This protein binds this small molecule.
Small molecule (SMILES): Nc1ncnc2c1ncn2[C@@H]1O[C@H](CO[P](=O)(O)O[P](=O)(O)NP(=O)(O)O)[C@@H](O)[C@H]1O

Binding-site contacts:
Ligand atom PA contacts residue ASP205 of chain 1.A at 3.6 Å.
Ligand atom O1B contacts residue GLY49 of chain 1.A at 3.0 Å (h-bond).
Ligand atom N6 contacts residue PHE115 of chain 1.A at 3.8 Å.
Ligand atom O2B contacts residue PHE48 of chain 1.A at 3.8 Å.
Ligand atom O1G contacts residue ASP205 of chain 1.A at 2.7 Å (salt-bridge).
Ligand atom PB contacts residue ASP205 of chain 1.A at 3.8 Å.
Ligand atom C6 contacts residue LEU169 of chain 1.A at 3.8 Å (hydrophobic).
Ligand atom O2B contacts residue LYS66 of chain 1.A at 2.8 Å (salt-bridge).
Ligand atom O4' contacts residue GLY44 of chain 1.A at 3.5 Å (h-bond).
Ligand atom N6 contacts residue GLU116 of chain 1.A at 2.8 Å (salt-bridge).
Ligand atom N6 contacts residue LEU118 of chain 1.A at 3.6 Å.
Ligand atom C6 contacts residue GLU116 of chain 1.A at 3.7 Å.
Ligand atom PA contacts residue LYS66 of chain 1.A at 3.8 Å.
Ligand atom C4 contacts residue LEU169 of chain 1.A at 3.7 Å (hydrophobic).
Ligand atom O1A contacts residue LYS66 of chain 1.A at 2.7 Å (salt-bridge).
Ligand atom O1A contacts residue ASP205 of chain 1.A at 3.5 Å (salt-bridge).
Ligand atom O2G contacts residue THR47 of chain 1.A at 2.8 Å (h-bond).
Ligand atom C5' contacts residue GLY46 of chain 1.A at 3.6 Å.
Ligand atom O2G contacts residue PHE48 of chain 1.A at 3.2 Å.
Ligand atom O1B contacts residue GLY46 of chain 1.A at 3.3 Å.
Ligand atom N9 contacts residue VAL51 of chain 1.A at 3.8 Å.
Ligand atom C2 contacts residue MET43 of chain 1.A at 3.6 Å (hydrophobic).
Ligand atom C5 contacts residue LEU169 of chain 1.A at 3.6 Å (hydrophobic).
Ligand atom O1B contacts residue THR47 of chain 1.A at 3.2 Å (h-bond).
Ligand atom C2 contacts residue LEU118 of chain 1.A at 3.3 Å (hydrophobic).
Ligand atom O2A contacts residue ASP205 of chain 1.A at 3.0 Å (salt-bridge).
Ligand atom O4' contacts residue VAL51 of chain 1.A at 3.3 Å.
Ligand atom N6 contacts residue ALA64 of chain 1.A at 3.7 Å.
Ligand atom O3A contacts residue LYS66 of chain 1.A at 3.6 Å.
Ligand atom O3G contacts residue GLY46 of chain 1.A at 3.4 Å.
Ligand atom N3B contacts residue ASP205 of chain 1.A at 2.7 Å (salt-bridge).
Ligand atom C8 contacts residue ILE204 of chain 1.A at 3.8 Å (hydrophobic).
Ligand atom O1B contacts residue PHE48 of chain 1.A at 2.9 Å (h-bond).
Ligand atom N1 contacts residue LEU118 of chain 1.A at 3.0 Å (h-bond).
Ligand atom N3B contacts residue PHE48 of chain 1.A at 3.7 Å.
Ligand atom C6 contacts residue ALA64 of chain 1.A at 3.7 Å (hydrophobic).
Ligand atom PG contacts residue ASP205 of chain 1.A at 3.6 Å.
Ligand atom C4' contacts residue ASP45 of chain 1.A at 3.9 Å.
Ligand atom C8 contacts residue VAL51 of chain 1.A at 3.6 Å (hydrophobic).
Ligand atom N1 contacts residue ALA64 of chain 1.A at 3.8 Å.

Sequence of chain 1.A:
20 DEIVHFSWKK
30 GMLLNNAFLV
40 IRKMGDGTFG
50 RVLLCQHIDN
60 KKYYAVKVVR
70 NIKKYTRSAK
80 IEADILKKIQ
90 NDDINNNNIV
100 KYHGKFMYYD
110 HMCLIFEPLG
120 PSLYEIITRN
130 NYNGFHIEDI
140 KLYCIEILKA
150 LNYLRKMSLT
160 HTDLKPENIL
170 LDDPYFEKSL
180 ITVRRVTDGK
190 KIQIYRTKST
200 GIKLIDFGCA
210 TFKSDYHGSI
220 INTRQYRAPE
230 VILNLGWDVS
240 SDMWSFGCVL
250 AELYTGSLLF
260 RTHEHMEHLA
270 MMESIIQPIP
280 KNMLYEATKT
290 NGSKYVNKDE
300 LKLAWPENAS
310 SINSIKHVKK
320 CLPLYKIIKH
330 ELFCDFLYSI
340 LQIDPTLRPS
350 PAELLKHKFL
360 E